This protein binds this small molecule.
Small molecule (SMILES): Nc1nc2c(c(=O)[nH]1)N=C(CNc1ccc(C(=O)O)cc1)CN2

Binding-site contacts:
Ligand atom O23 contacts residue LYS240 of chain 2.B at 3.3 Å.
Ligand atom C6 contacts residue PHE209 of chain 2.B at 3.5 Å (hydrophobic).
Ligand atom C16 contacts residue LYS240 of chain 2.B at 3.7 Å.
Ligand atom C6 contacts residue ARG274 of chain 2.B at 3.3 Å.
Ligand atom N3 contacts residue ASP204 of chain 2.B at 2.7 Å (salt-bridge).
Ligand atom N1 contacts residue ASN140 of chain 2.B at 3.3 Å (h-bond).
Ligand atom N8 contacts residue ARG274 of chain 2.B at 3.6 Å.
Ligand atom C9 contacts residue ARG274 of chain 2.B at 3.6 Å.
Ligand atom O22 contacts residue SER241 of chain 2.B at 2.6 Å (h-bond).
Ligand atom O4 contacts residue LYS240 of chain 2.B at 2.7 Å (salt-bridge).
Ligand atom N11 contacts residue PHE209 of chain 2.B at 3.3 Å.
Ligand atom C7 contacts residue ARG274 of chain 2.B at 3.8 Å.
Ligand atom N2 contacts residue ASP204 of chain 2.B at 3.1 Å (salt-bridge).
Ligand atom C4 contacts residue LYS240 of chain 2.B at 3.7 Å.
Ligand atom C2 contacts residue ASN140 of chain 2.B at 3.5 Å.
Ligand atom O23 contacts residue SO41 of chain 2.M at 3.8 Å.
Ligand atom C21 contacts residue SER241 of chain 2.B at 3.1 Å.
Ligand atom C16 contacts residue SO41 of chain 2.I at 3.8 Å.
Ligand atom N8 contacts residue ILE142 of chain 2.B at 3.7 Å.
Ligand atom N1 contacts residue ILE142 of chain 2.B at 3.7 Å.
Ligand atom N3 contacts residue MET165 of chain 2.B at 3.8 Å.
Ligand atom C2 contacts residue ASP204 of chain 2.B at 3.4 Å.
Ligand atom O23 contacts residue SER241 of chain 2.B at 2.5 Å (h-bond).
Ligand atom C21 contacts residue LYS240 of chain 2.B at 3.8 Å.
Ligand atom N5 contacts residue ARG274 of chain 2.B at 3.3 Å (salt-bridge).
Ligand atom N8 contacts residue ASP121 of chain 2.B at 3.3 Å (salt-bridge).
Ligand atom C9 contacts residue ILE142 of chain 2.B at 3.9 Å (hydrophobic).
Ligand atom C18 contacts residue LYS240 of chain 2.B at 3.8 Å.
Ligand atom N5 contacts residue LYS240 of chain 2.B at 3.2 Å (salt-bridge).
Ligand atom C20 contacts residue LYS240 of chain 2.B at 3.9 Å.
Ligand atom C19 contacts residue GLY208 of chain 2.B at 3.7 Å.
Ligand atom C10 contacts residue SO41 of chain 2.I at 3.6 Å.
Ligand atom C5 contacts residue ARG274 of chain 2.B at 3.4 Å.
Ligand atom O4 contacts residue GLY236 of chain 2.B at 3.4 Å (h-bond).
Ligand atom C15 contacts residue LYS240 of chain 2.B at 3.6 Å.
Ligand atom C10 contacts residue LYS240 of chain 2.B at 3.7 Å.
Ligand atom C5 contacts residue PHE209 of chain 2.B at 3.8 Å (hydrophobic).
Ligand atom N5 contacts residue PHE209 of chain 2.B at 3.5 Å.
Ligand atom C17 contacts residue LYS240 of chain 2.B at 3.8 Å.
Ligand atom N2 contacts residue ASN140 of chain 2.B at 2.5 Å (h-bond).

Sequence of chain 2.B:
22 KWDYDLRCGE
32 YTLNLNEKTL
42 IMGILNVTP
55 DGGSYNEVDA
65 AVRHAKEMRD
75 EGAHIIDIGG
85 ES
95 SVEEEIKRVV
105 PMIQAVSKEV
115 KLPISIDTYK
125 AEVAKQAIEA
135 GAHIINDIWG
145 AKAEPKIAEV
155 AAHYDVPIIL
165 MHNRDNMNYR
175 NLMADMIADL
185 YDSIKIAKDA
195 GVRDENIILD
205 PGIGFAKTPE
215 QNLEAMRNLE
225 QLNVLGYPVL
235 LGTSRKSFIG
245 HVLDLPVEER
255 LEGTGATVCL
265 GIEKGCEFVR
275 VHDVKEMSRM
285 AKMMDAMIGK